Sequence of chain 7.F:
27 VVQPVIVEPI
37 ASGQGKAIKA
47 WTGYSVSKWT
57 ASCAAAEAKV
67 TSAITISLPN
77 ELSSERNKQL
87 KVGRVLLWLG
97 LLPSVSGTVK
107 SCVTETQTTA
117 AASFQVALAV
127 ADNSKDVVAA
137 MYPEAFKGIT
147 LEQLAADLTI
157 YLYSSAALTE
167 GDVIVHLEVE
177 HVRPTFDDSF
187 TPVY

Binding-site contacts:
Ligand atom C8 contacts residue TRP47 of chain 7.F at 3.6 Å (hydrophobic).
Ligand atom N6 contacts residue TRP47 of chain 7.F at 4.2 Å.
Ligand atom C1' contacts residue LYS143 of chain 7.F at 3.2 Å.
Ligand atom C1' contacts residue TRP47 of chain 7.F at 3.7 Å (hydrophobic).
Ligand atom C2 contacts residue TRP47 of chain 7.F at 3.4 Å (hydrophobic).
Ligand atom C5' contacts residue ARG90 of chain 7.F at 4.3 Å.
Ligand atom N3 contacts residue TRP47 of chain 7.F at 3.4 Å.
Ligand atom C1' contacts residue GLU140 of chain 7.F at 2.7 Å.
Ligand atom C2' contacts residue GLU140 of chain 7.F at 3.0 Å.
Ligand atom N9 contacts residue GLU140 of chain 7.F at 4.1 Å.
Ligand atom O2' contacts residue GLU140 of chain 7.F at 2.3 Å (salt-bridge).
Ligand atom O2' contacts residue LYS143 of chain 7.F at 3.8 Å.
Ligand atom C3' contacts residue GLU140 of chain 7.F at 3.8 Å.
Ligand atom O4' contacts residue LYS143 of chain 7.F at 4.2 Å.
Ligand atom N9 contacts residue TRP47 of chain 7.F at 3.3 Å.
Ligand atom O4' contacts residue TRP47 of chain 7.F at 3.4 Å.
Ligand atom O4' contacts residue GLU140 of chain 7.F at 3.0 Å (salt-bridge).
Ligand atom C2' contacts residue LYS143 of chain 7.F at 3.7 Å.
Ligand atom C4 contacts residue TRP47 of chain 7.F at 3.3 Å (hydrophobic).
Ligand atom O4' contacts residue LYS143 of chain 7.F at 4.4 Å.
Ligand atom O3' contacts residue GLU140 of chain 7.F at 4.4 Å.
Ligand atom N7 contacts residue TRP47 of chain 7.F at 3.6 Å.
Ligand atom N7 contacts residue LYS143 of chain 7.F at 3.8 Å.
Ligand atom C6 contacts residue TRP47 of chain 7.F at 3.7 Å (hydrophobic).
Ligand atom C5 contacts residue TRP47 of chain 7.F at 3.8 Å (hydrophobic).
Ligand atom C4' contacts residue GLU140 of chain 7.F at 3.4 Å.
Ligand atom N1 contacts residue TRP47 of chain 7.F at 3.7 Å.
Ligand atom N9 contacts residue LYS143 of chain 7.F at 3.2 Å (salt-bridge).
Ligand atom C8 contacts residue LYS143 of chain 7.F at 2.7 Å.

A small-molecule ligand and the protein it binds are described below.
Small molecule (SMILES): Nc1ncnc2c1ncn2[C@@H]1O[C@H]([C@@H]2O[C@@H]3[C@H](O[P](=O)(O)O2)[C@@H](CO[P](=O)(O)O[C@H]2[C@@H](O)[C@H](n4cnc5c(N)ncnc54)O[C@@H]2COP(=O)=O)O[C@H]3n2ccc(=O)[nH]c2=O)[C@@H](O[P](=O)(O)OC[C@H]2O[C@@H](n3ccc(=O)[nH]c3=O)[C@H](O)[C@@H]2O)[C@H]1O